Sequence of chain 1.A:
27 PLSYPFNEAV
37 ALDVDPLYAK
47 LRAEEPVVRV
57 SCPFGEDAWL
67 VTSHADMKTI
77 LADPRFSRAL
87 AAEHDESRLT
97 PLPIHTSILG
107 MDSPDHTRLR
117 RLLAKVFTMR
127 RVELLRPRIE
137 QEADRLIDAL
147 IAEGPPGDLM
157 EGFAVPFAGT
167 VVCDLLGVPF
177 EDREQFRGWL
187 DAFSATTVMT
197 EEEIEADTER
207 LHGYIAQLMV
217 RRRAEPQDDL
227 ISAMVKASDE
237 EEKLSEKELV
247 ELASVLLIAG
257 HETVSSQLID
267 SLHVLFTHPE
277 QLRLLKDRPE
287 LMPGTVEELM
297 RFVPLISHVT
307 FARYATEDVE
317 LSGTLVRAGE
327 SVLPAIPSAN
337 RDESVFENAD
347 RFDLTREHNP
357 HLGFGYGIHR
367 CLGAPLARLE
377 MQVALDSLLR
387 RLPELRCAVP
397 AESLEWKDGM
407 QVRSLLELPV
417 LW

This small molecule binds to this protein.
Small molecule (SMILES): CC(C)[C@H](O)C(=O)N[C@H](CO)Cc1c[nH]c2ccccc12

Binding-site contacts:
Ligand atom CAA contacts residue LEU105 of chain 1.A at 4.0 Å (hydrophobic).
Ligand atom OAP contacts residue VAL408 of chain 1.A at 3.4 Å.
Ligand atom CAJ contacts residue ILE254 of chain 1.A at 4.1 Å (hydrophobic).
Ligand atom NAG contacts residue THR259 of chain 1.A at 3.9 Å.
Ligand atom CAA contacts residue VAL251 of chain 1.A at 3.9 Å (hydrophobic).
Ligand atom CAO contacts residue THR306 of chain 1.A at 3.7 Å.
Ligand atom CAS contacts residue LEU105 of chain 1.A at 4.2 Å (hydrophobic).
Ligand atom CAL contacts residue SER190 of chain 1.A at 3.7 Å.
Ligand atom CAD contacts residue HEM1 of chain 1.B at 3.9 Å.
Ligand atom CAI contacts residue ILE254 of chain 1.A at 4.1 Å (hydrophobic).
Ligand atom CAS contacts residue HEM1 of chain 1.B at 3.8 Å.
Ligand atom CAC contacts residue LEU105 of chain 1.A at 3.7 Å (hydrophobic).
Ligand atom CAR contacts residue HEM1 of chain 1.B at 4.1 Å.
Ligand atom CAT contacts residue HEM1 of chain 1.B at 3.8 Å.
Ligand atom NAM contacts residue PHE307 of chain 1.A at 3.8 Å.
Ligand atom CAH contacts residue THR259 of chain 1.A at 3.7 Å.
Ligand atom CAJ contacts residue PHE307 of chain 1.A at 4.1 Å (hydrophobic).
Ligand atom OAU contacts residue SER190 of chain 1.A at 3.9 Å.
Ligand atom CAB contacts residue VAL251 of chain 1.A at 3.5 Å (hydrophobic).
Ligand atom OAU contacts residue PHE189 of chain 1.A at 2.7 Å (h-bond).
Ligand atom CAR contacts residue THR306 of chain 1.A at 3.6 Å.
Ligand atom CAH contacts residue ILE254 of chain 1.A at 4.0 Å (hydrophobic).
Ligand atom CAR contacts residue ILE302 of chain 1.A at 4.1 Å (hydrophobic).
Ligand atom OAQ contacts residue PHE307 of chain 1.A at 3.4 Å.
Ligand atom CAT contacts residue ILE302 of chain 1.A at 3.9 Å (hydrophobic).
Ligand atom CAL contacts residue PHE189 of chain 1.A at 3.2 Å (hydrophobic).
Ligand atom CAS contacts residue THR306 of chain 1.A at 4.2 Å.
Ligand atom CAB contacts residue THR102 of chain 1.A at 3.7 Å.
Ligand atom CAC contacts residue VAL251 of chain 1.A at 3.7 Å (hydrophobic).
Ligand atom OAU contacts residue GLN407 of chain 1.A at 2.9 Å (h-bond).
Ligand atom OAU contacts residue PHE307 of chain 1.A at 3.6 Å.
Ligand atom CAD contacts residue LEU105 of chain 1.A at 4.2 Å (hydrophobic).
Ligand atom CAB contacts residue LEU105 of chain 1.A at 3.6 Å (hydrophobic).
Ligand atom NAG contacts residue ALA255 of chain 1.A at 3.6 Å.
Ligand atom CAD contacts residue VAL251 of chain 1.A at 4.2 Å (hydrophobic).
Ligand atom CAL contacts residue GLN407 of chain 1.A at 4.0 Å.
Ligand atom CAC contacts residue HEM1 of chain 1.B at 4.0 Å.
Ligand atom CAA contacts residue PHE307 of chain 1.A at 4.2 Å (hydrophobic).
Ligand atom OAQ contacts residue THR306 of chain 1.A at 2.9 Å (h-bond).
Ligand atom CAE contacts residue ALA255 of chain 1.A at 4.2 Å (hydrophobic).